Sequence of chain 1.A:
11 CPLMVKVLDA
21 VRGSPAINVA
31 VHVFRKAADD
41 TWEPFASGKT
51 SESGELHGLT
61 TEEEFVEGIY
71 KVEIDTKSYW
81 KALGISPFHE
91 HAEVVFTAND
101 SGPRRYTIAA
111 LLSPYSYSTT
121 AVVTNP

Sequence of chain 2.A:
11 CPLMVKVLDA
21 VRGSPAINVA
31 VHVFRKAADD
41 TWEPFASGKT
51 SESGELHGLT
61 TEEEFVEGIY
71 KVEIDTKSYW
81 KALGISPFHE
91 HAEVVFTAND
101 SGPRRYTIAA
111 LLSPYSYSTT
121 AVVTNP

The protein below binds the small molecule below.
Small molecule (SMILES): OB(O)c1ccc(/C=C/c2cc(O)cc(O)c2)cc1

Binding-site contacts:
Ligand atom O03 contacts residue S4B1 of chain 2.C at 3.2 Å (h-bond).
Ligand atom O02 contacts residue S4B1 of chain 2.C at 0.4 Å (h-bond).
Ligand atom C08 contacts residue S4B1 of chain 2.C at 0.3 Å.
Ligand atom C01 contacts residue S4B1 of chain 2.C at 1.6 Å.
Ligand atom C01 contacts residue LYS16 of chain 2.A at 3.6 Å.
Ligand atom C10 contacts residue S4B1 of chain 2.C at 0.3 Å.
Ligand atom C09 contacts residue S4B1 of chain 2.C at 0.3 Å.
Ligand atom B01 contacts residue LYS16 of chain 2.A at 3.5 Å.
Ligand atom O02 contacts residue SER118 of chain 1.A at 2.7 Å (h-bond).
Ligand atom C03 contacts residue S4B1 of chain 2.C at 0.2 Å.
Ligand atom C12 contacts residue SER118 of chain 2.A at 3.6 Å.
Ligand atom O01 contacts residue SER118 of chain 2.A at 2.7 Å (h-bond).
Ligand atom C05 contacts residue LEU18 of chain 1.A at 3.5 Å (hydrophobic).
Ligand atom C11 contacts residue SER118 of chain 1.A at 3.6 Å.
Ligand atom C07 contacts residue LEU18 of chain 1.A at 3.3 Å (hydrophobic).
Ligand atom C04 contacts residue S4B1 of chain 2.C at 1.4 Å.
Ligand atom C13 contacts residue SER118 of chain 2.A at 3.6 Å.
Ligand atom B01 contacts residue LYS16 of chain 1.A at 2.8 Å.
Ligand atom O02 contacts residue LEU111 of chain 2.A at 3.6 Å.
Ligand atom C02 contacts residue LYS16 of chain 2.A at 3.6 Å.
Ligand atom C02 contacts residue S4B1 of chain 2.C at 0.4 Å.
Ligand atom C13 contacts residue S4B1 of chain 2.C at 0.3 Å.
Ligand atom O03 contacts residue LYS16 of chain 1.A at 3.1 Å (salt-bridge).
Ligand atom C12 contacts residue SER118 of chain 1.A at 3.5 Å.
Ligand atom O04 contacts residue S4B1 of chain 2.C at 1.2 Å (h-bond).
Ligand atom C07 contacts residue S4B1 of chain 2.C at 1.2 Å.
Ligand atom C04 contacts residue LEU18 of chain 1.A at 3.6 Å (hydrophobic).
Ligand atom C07 contacts residue ALA109 of chain 2.A at 3.7 Å (hydrophobic).
Ligand atom C12 contacts residue LEU111 of chain 2.A at 3.6 Å (hydrophobic).
Ligand atom O04 contacts residue LYS16 of chain 2.A at 2.6 Å (salt-bridge).
Ligand atom O04 contacts residue LYS16 of chain 1.A at 3.2 Å (salt-bridge).
Ligand atom C01 contacts residue LYS16 of chain 1.A at 3.3 Å.
Ligand atom O01 contacts residue S4B1 of chain 2.C at 0.4 Å (h-bond).
Ligand atom C12 contacts residue S4B1 of chain 2.C at 0.3 Å.
Ligand atom C06 contacts residue S4B1 of chain 2.C at 2.6 Å.
Ligand atom C11 contacts residue LEU111 of chain 2.A at 3.7 Å (hydrophobic).
Ligand atom C05 contacts residue S4B1 of chain 2.C at 2.4 Å.
Ligand atom B01 contacts residue S4B1 of chain 2.C at 2.2 Å.
Ligand atom C14 contacts residue S4B1 of chain 2.C at 0.3 Å.
Ligand atom C11 contacts residue S4B1 of chain 2.C at 0.3 Å.